This small molecule binds to this protein.
Small molecule (SMILES): O=c1[nH]c(=O)c2nn[nH]c2[nH]1

Binding-site contacts:
Ligand atom C6 contacts residue SER252 of chain 2.A at 4.1 Å.
Ligand atom O2 contacts residue ZN1 of chain 1.G at 3.0 Å.
Ligand atom N1 contacts residue LYS290 of chain 2.A at 3.3 Å (salt-bridge).
Ligand atom C5 contacts residue LEU38 of chain 1.A at 4.1 Å (hydrophobic).
Ligand atom C5 contacts residue LYS290 of chain 2.A at 3.2 Å.
Ligand atom O6 contacts residue LYS290 of chain 2.A at 2.1 Å (salt-bridge).
Ligand atom N3 contacts residue ASP12 of chain 1.A at 3.9 Å.
Ligand atom C2 contacts residue AZA1 of chain 1.D at 4.0 Å.
Ligand atom N1 contacts residue LEU288 of chain 2.A at 3.5 Å.
Ligand atom N8 contacts residue ZN1 of chain 1.F at 3.0 Å.
Ligand atom N9 contacts residue ZN1 of chain 1.F at 2.0 Å.
Ligand atom C4 contacts residue ZN1 of chain 1.G at 3.0 Å.
Ligand atom N3 contacts residue ZN1 of chain 1.F at 3.4 Å.
Ligand atom N3 contacts residue LEU288 of chain 2.A at 3.4 Å.
Ligand atom O6 contacts residue SER252 of chain 2.A at 3.5 Å.
Ligand atom N7 contacts residue LEU38 of chain 1.A at 3.8 Å.
Ligand atom C2 contacts residue ASP12 of chain 1.A at 3.7 Å.
Ligand atom C2 contacts residue LEU288 of chain 2.A at 3.2 Å (hydrophobic).
Ligand atom N3 contacts residue AZA1 of chain 1.D at 3.2 Å (h-bond).
Ligand atom C4 contacts residue LEU38 of chain 1.A at 3.9 Å (hydrophobic).
Ligand atom N8 contacts residue ARG8 of chain 1.A at 3.8 Å.
Ligand atom C2 contacts residue ZN1 of chain 1.G at 2.9 Å.
Ligand atom C4 contacts residue ZN1 of chain 1.F at 3.0 Å.
Ligand atom O2 contacts residue ASP12 of chain 1.A at 2.9 Å (salt-bridge).
Ligand atom N3 contacts residue ZN1 of chain 1.G at 2.0 Å.
Ligand atom N9 contacts residue LEU38 of chain 1.A at 3.5 Å.
Ligand atom N9 contacts residue ZN1 of chain 1.G at 3.5 Å.
Ligand atom C6 contacts residue LEU288 of chain 2.A at 4.0 Å (hydrophobic).
Ligand atom C4 contacts residue LEU288 of chain 2.A at 3.9 Å (hydrophobic).
Ligand atom N8 contacts residue AZA1 of chain 1.D at 4.1 Å.
Ligand atom O2 contacts residue AZA1 of chain 1.D at 4.0 Å.
Ligand atom C6 contacts residue LYS290 of chain 2.A at 2.7 Å.
Ligand atom N9 contacts residue AZA1 of chain 1.D at 3.2 Å (h-bond).
Ligand atom N7 contacts residue ZN1 of chain 1.F at 4.1 Å.
Ligand atom C4 contacts residue AZA1 of chain 1.D at 3.6 Å.
Ligand atom O2 contacts residue LEU288 of chain 2.A at 3.5 Å.
Ligand atom N1 contacts residue SER252 of chain 2.A at 4.0 Å.
Ligand atom C5 contacts residue ZN1 of chain 1.F at 4.1 Å.
Ligand atom N7 contacts residue LYS290 of chain 2.A at 3.6 Å.
Ligand atom N8 contacts residue LEU38 of chain 1.A at 3.4 Å.

Sequence of chain 1.A:
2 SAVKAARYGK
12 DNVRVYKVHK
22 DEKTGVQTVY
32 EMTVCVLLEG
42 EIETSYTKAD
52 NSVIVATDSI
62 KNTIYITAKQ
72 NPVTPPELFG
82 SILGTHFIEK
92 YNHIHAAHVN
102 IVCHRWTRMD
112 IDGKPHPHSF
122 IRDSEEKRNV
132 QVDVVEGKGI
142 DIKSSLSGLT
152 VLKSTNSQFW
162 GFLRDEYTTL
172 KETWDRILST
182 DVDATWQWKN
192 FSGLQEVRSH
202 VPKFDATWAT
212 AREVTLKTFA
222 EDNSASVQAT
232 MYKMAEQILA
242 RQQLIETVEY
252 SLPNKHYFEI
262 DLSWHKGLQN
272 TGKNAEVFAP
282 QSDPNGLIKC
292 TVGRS

Sequence of chain 2.A:
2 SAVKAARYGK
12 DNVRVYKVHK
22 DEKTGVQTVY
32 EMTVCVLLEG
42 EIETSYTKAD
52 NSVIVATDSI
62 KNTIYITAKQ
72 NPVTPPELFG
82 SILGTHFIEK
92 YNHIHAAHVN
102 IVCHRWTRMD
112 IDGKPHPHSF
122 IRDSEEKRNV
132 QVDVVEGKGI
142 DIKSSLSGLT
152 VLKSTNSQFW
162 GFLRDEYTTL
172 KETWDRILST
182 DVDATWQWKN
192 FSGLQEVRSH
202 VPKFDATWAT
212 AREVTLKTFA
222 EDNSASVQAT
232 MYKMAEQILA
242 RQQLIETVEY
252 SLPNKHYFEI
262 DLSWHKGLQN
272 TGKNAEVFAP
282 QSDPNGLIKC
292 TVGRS